Binding-site contacts:
Ligand atom OXT contacts residue LEU41 of chain 1.A at 3.3 Å.
Ligand atom C contacts residue ARG243 of chain 1.A at 3.7 Å.
Ligand atom NH1 contacts residue THR281 of chain 1.A at 3.2 Å (h-bond).
Ligand atom N contacts residue ASN160 of chain 1.A at 2.9 Å (h-bond).
Ligand atom CG contacts residue PHE163 of chain 1.A at 3.7 Å (hydrophobic).
Ligand atom CZ contacts residue ASP166 of chain 1.A at 3.7 Å.
Ligand atom N contacts residue LEU41 of chain 1.A at 2.9 Å (h-bond).
Ligand atom NH2 contacts residue ASP280 of chain 1.A at 2.8 Å (salt-bridge).
Ligand atom NH1 contacts residue ASP280 of chain 1.A at 2.7 Å (salt-bridge).
Ligand atom NH2 contacts residue GLY226 of chain 1.A at 3.5 Å.
Ligand atom CA contacts residue ASN160 of chain 1.A at 3.4 Å.
Ligand atom CB contacts residue ARG401 of chain 1.A at 3.8 Å.
Ligand atom C contacts residue ARG185 of chain 1.A at 3.5 Å.
Ligand atom CA contacts residue GLY400 of chain 1.A at 3.5 Å.
Ligand atom N contacts residue GLY400 of chain 1.A at 2.9 Å (h-bond).
Ligand atom NH2 contacts residue ARG165 of chain 1.A at 3.6 Å.
Ligand atom NH2 contacts residue HIS278 of chain 1.A at 3.8 Å.
Ligand atom CZ contacts residue ALA406 of chain 1.A at 3.4 Å (hydrophobic).
Ligand atom NH2 contacts residue ALA406 of chain 1.A at 3.7 Å.
Ligand atom CB contacts residue PHE163 of chain 1.A at 3.5 Å (hydrophobic).
Ligand atom CA contacts residue ARG185 of chain 1.A at 3.8 Å.
Ligand atom CZ contacts residue ASP280 of chain 1.A at 3.1 Å.
Ligand atom NE contacts residue HIS278 of chain 1.A at 3.6 Å (h-bond).
Ligand atom CD contacts residue ASP166 of chain 1.A at 3.8 Å.
Ligand atom CG contacts residue ARG185 of chain 1.A at 3.7 Å.
Ligand atom CB contacts residue GLY400 of chain 1.A at 3.2 Å.
Ligand atom NE contacts residue ASP166 of chain 1.A at 2.9 Å (salt-bridge).
Ligand atom CZ contacts residue HIS278 of chain 1.A at 3.5 Å.
Ligand atom CA contacts residue PHE163 of chain 1.A at 3.4 Å (hydrophobic).
Ligand atom NH2 contacts residue ASP166 of chain 1.A at 3.1 Å (salt-bridge).
Ligand atom CG contacts residue ASP166 of chain 1.A at 3.5 Å.
Ligand atom NH1 contacts residue ASN360 of chain 1.A at 3.6 Å.
Ligand atom NE contacts residue ALA406 of chain 1.A at 3.4 Å.
Ligand atom O contacts residue ARG185 of chain 1.A at 2.5 Å (salt-bridge).
Ligand atom CD contacts residue ARG401 of chain 1.A at 3.7 Å.
Ligand atom O contacts residue ARG243 of chain 1.A at 3.3 Å (salt-bridge).
Ligand atom NH1 contacts residue HIS278 of chain 1.A at 3.6 Å.
Ligand atom OXT contacts residue ARG243 of chain 1.A at 3.1 Å (salt-bridge).
Ligand atom N contacts residue PHE163 of chain 1.A at 3.6 Å.
Ligand atom NH1 contacts residue ALA406 of chain 1.A at 3.8 Å.

Sequence of chain 1.A:
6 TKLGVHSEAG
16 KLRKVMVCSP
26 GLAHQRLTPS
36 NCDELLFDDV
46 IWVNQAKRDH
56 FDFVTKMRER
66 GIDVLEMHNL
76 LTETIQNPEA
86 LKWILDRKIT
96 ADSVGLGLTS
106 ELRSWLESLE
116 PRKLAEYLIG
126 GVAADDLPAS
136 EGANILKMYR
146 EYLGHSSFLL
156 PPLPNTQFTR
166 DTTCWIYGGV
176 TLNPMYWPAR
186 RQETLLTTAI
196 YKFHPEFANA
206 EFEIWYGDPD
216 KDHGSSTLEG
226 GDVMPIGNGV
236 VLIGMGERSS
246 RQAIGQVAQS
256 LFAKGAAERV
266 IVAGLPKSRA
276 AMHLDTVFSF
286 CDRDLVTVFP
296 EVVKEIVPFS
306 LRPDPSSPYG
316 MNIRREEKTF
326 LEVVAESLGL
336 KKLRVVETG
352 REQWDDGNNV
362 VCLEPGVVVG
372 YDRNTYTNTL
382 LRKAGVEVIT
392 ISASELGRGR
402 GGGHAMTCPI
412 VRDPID

The small molecule below binds the protein below.
Small molecule (SMILES): NC(=[NH2+])NCCC[C@H](N)C(=O)O